A small-molecule ligand and the protein it binds are described below.
Small molecule (SMILES): CC[C@H](C)[C@H](NC(=O)[C@@H](N)CC(=O)O)C(=O)N[C@@H](CC(N)=O)C(=O)N[C@@H](Cc1ccccc1)C(=O)N[C@@H](CO)C(=O)N[C@@H](CO)C(=O)N[C@H](C=O)CC(C)C

Sequence of chain 57.U:
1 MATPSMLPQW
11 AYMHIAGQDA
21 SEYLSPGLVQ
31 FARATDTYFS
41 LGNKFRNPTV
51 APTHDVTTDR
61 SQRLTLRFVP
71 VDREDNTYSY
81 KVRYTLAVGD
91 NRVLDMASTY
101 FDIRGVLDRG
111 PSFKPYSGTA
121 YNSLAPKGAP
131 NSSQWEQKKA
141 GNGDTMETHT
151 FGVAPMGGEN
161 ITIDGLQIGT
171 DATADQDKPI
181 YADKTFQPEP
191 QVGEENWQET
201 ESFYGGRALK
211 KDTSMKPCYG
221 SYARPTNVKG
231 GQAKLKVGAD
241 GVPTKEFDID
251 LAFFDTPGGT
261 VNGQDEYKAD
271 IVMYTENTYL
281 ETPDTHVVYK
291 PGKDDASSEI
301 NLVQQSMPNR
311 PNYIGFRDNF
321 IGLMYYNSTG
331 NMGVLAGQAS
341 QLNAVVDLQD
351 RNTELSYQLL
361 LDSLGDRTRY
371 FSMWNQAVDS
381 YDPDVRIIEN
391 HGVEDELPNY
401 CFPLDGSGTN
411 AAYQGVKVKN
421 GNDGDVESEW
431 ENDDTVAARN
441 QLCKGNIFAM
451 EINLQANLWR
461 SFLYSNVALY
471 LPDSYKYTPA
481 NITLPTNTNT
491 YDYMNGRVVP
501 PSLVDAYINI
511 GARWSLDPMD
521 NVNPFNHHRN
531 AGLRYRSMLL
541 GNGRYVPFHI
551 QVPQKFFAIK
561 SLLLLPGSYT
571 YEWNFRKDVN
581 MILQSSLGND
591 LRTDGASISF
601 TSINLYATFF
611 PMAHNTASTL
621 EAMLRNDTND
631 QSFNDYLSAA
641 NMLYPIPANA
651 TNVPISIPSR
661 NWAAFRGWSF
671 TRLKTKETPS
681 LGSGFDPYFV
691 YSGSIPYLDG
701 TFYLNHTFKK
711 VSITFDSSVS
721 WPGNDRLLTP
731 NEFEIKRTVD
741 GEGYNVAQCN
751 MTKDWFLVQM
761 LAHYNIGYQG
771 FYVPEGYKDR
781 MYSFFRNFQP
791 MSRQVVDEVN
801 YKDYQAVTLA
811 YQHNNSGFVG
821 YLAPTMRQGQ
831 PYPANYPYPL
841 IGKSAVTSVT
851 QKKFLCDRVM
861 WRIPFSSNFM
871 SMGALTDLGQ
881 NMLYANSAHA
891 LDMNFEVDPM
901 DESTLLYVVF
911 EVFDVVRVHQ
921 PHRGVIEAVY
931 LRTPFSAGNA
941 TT

Binding-site contacts:
Ligand atom CG2 contacts residue TYR636 of chain 57.T at 3.4 Å (hydrophobic).
Ligand atom OD2 contacts residue PRO864 of chain 57.T at 3.7 Å.
Ligand atom N contacts residue ARG46 of chain 57.U at 3.5 Å (salt-bridge).
Ligand atom CB contacts residue GLY42 of chain 57.U at 3.7 Å.
Ligand atom OD1 contacts residue ALA874 of chain 57.T at 3.7 Å.
Ligand atom O contacts residue TYR636 of chain 57.T at 3.1 Å (h-bond).
Ligand atom CB contacts residue PHE45 of chain 57.U at 3.3 Å (hydrophobic).
Ligand atom CA contacts residue PHE45 of chain 57.U at 3.6 Å (hydrophobic).
Ligand atom OD2 contacts residue SER871 of chain 57.T at 3.2 Å (h-bond).
Ligand atom O contacts residue ARG46 of chain 57.U at 3.5 Å (salt-bridge).
Ligand atom CD1 contacts residue ASN634 of chain 57.T at 3.6 Å.
Ligand atom CE1 contacts residue ASN634 of chain 57.T at 3.4 Å.
Ligand atom CD1 contacts residue ALA20 of chain 57.U at 3.7 Å (hydrophobic).
Ligand atom CD1 contacts residue SER21 of chain 57.U at 3.6 Å.
Ligand atom O contacts residue TYR636 of chain 57.T at 3.5 Å (h-bond).
Ligand atom N contacts residue GLY42 of chain 57.U at 3.2 Å (h-bond).
Ligand atom O contacts residue ARG666 of chain 57.T at 3.1 Å (salt-bridge).
Ligand atom O contacts residue GLY42 of chain 57.U at 2.9 Å (h-bond).
Ligand atom N contacts residue SER871 of chain 57.T at 3.5 Å (h-bond).
Ligand atom CD1 contacts residue ARG33 of chain 57.U at 3.8 Å.
Ligand atom C contacts residue GLU911 of chain 57.T at 3.3 Å.
Ligand atom CA contacts residue GLU911 of chain 57.T at 3.8 Å.
Ligand atom N contacts residue PHE45 of chain 57.U at 3.4 Å (h-bond).
Ligand atom ND2 contacts residue ARG666 of chain 57.T at 3.4 Å (salt-bridge).
Ligand atom N contacts residue TYR636 of chain 57.T at 3.8 Å.
Ligand atom C contacts residue GLY42 of chain 57.U at 3.5 Å.
Ligand atom CA contacts residue TYR636 of chain 57.T at 3.7 Å (hydrophobic).
Ligand atom CG2 contacts residue LEU637 of chain 57.T at 3.8 Å (hydrophobic).
Ligand atom CA contacts residue GLY42 of chain 57.U at 3.6 Å.
Ligand atom CA contacts residue ASN47 of chain 57.U at 3.8 Å.
Ligand atom O contacts residue ASN47 of chain 57.U at 3.3 Å (h-bond).
Ligand atom CB contacts residue GLY42 of chain 57.U at 3.5 Å.
Ligand atom OD1 contacts residue ARG862 of chain 57.T at 3.1 Å.
Ligand atom N contacts residue ASN47 of chain 57.U at 3.8 Å.
Ligand atom CD1 contacts residue LEU637 of chain 57.T at 3.7 Å (hydrophobic).
Ligand atom CZ contacts residue PHE633 of chain 57.T at 3.7 Å (hydrophobic).
Ligand atom OD1 contacts residue ALA762 of chain 57.T at 3.5 Å.
Ligand atom CG1 contacts residue GLU911 of chain 57.T at 3.7 Å.
Ligand atom O contacts residue GLU911 of chain 57.T at 3.1 Å (salt-bridge).
Ligand atom CZ contacts residue ASN634 of chain 57.T at 3.8 Å.

Sequence of chain 57.T:
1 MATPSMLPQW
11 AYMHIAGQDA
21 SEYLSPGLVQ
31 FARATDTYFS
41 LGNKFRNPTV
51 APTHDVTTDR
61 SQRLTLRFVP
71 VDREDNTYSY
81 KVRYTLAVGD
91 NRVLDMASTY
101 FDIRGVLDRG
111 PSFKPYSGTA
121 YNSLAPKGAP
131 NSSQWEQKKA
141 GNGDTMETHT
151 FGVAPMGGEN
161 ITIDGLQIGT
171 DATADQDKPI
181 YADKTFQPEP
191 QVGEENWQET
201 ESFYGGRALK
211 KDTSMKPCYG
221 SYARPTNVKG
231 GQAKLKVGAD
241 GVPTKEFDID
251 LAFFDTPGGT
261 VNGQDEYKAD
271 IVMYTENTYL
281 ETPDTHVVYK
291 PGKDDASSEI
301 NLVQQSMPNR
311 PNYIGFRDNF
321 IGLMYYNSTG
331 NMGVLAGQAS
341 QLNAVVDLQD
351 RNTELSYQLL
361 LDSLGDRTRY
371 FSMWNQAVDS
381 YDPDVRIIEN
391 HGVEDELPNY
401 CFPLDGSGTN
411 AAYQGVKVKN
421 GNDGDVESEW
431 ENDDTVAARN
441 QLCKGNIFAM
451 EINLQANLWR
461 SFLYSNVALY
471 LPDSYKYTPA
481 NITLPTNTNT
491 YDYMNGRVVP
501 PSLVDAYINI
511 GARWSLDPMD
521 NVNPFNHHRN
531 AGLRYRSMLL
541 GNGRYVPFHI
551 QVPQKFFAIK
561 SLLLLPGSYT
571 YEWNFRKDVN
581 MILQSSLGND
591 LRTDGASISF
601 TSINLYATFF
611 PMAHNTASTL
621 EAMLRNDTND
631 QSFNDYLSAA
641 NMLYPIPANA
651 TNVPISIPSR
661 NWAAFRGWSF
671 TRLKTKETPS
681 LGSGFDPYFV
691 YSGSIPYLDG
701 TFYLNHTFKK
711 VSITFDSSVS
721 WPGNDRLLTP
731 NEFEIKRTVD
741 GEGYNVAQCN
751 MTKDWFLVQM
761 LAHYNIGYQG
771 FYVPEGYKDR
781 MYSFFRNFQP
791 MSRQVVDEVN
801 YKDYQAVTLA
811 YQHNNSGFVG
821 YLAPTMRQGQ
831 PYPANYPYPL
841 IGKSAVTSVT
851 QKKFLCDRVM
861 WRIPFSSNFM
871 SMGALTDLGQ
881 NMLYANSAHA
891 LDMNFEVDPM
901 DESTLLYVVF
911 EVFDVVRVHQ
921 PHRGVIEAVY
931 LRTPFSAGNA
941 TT